The protein below binds the small molecule below.
Small molecule (SMILES): CC(=O)N[C@@H]1[C@@H](O)[C@H](O)[C@@H](CO)O[C@H]1O

Sequence of chain 1.A:
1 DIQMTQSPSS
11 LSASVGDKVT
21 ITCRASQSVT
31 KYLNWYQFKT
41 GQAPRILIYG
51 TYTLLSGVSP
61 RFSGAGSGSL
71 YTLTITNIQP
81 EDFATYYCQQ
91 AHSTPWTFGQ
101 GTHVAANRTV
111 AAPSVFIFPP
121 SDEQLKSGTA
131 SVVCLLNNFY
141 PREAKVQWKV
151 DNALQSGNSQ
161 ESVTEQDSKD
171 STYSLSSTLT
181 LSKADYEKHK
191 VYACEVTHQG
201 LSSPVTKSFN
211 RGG

Binding-site contacts:
Ligand atom O5 contacts residue ASN107 of chain 1.A at 2.4 Å (h-bond).
Ligand atom C4 contacts residue ASN107 of chain 1.A at 4.3 Å.
Ligand atom C3 contacts residue ASN107 of chain 1.A at 4.0 Å.
Ligand atom C8 contacts residue ASN107 of chain 1.A at 4.4 Å.
Ligand atom C8 contacts residue TYR140 of chain 1.A at 4.4 Å (hydrophobic).
Ligand atom O7 contacts residue SER12 of chain 1.A at 3.5 Å (h-bond).
Ligand atom C5 contacts residue ASN107 of chain 1.A at 3.7 Å.
Ligand atom C7 contacts residue ASN107 of chain 1.A at 3.3 Å.
Ligand atom C1 contacts residue ASN107 of chain 1.A at 1.6 Å.
Ligand atom C2 contacts residue ASN107 of chain 1.A at 2.7 Å.
Ligand atom O7 contacts residue ASN107 of chain 1.A at 3.1 Å (h-bond).
Ligand atom N2 contacts residue ASN107 of chain 1.A at 3.2 Å (h-bond).
Ligand atom C7 contacts residue SER12 of chain 1.A at 3.9 Å.
Ligand atom C8 contacts residue SER12 of chain 1.A at 3.5 Å.